Binding-site contacts:
Ligand atom F6 contacts residue THR48 of chain 1.A at 3.4 Å.
Ligand atom O1 contacts residue CYS174 of chain 1.A at 3.4 Å (h-bond).
Ligand atom C7 contacts residue HIS67 of chain 1.A at 3.6 Å.
Ligand atom C6 contacts residue LEU141 of chain 1.A at 3.6 Å (hydrophobic).
Ligand atom C4 contacts residue LEU116 of chain 1.A at 3.6 Å (hydrophobic).
Ligand atom C3 contacts residue VAL294 of chain 1.A at 3.6 Å (hydrophobic).
Ligand atom C7 contacts residue CYS174 of chain 1.A at 3.7 Å (hydrophobic).
Ligand atom F3 contacts residue VAL294 of chain 1.A at 3.4 Å.
Ligand atom O1 contacts residue ZN1 of chain 1.C at 1.9 Å.
Ligand atom C3 contacts residue LEU116 of chain 1.A at 3.8 Å (hydrophobic).
Ligand atom C1 contacts residue PHE93 of chain 1.A at 3.9 Å (hydrophobic).
Ligand atom F3 contacts residue ILE318 of chain 1.A at 3.4 Å.
Ligand atom C2 contacts residue NAJ1 of chain 1.E at 3.9 Å.
Ligand atom O1 contacts residue HIS67 of chain 1.A at 3.1 Å (h-bond).
Ligand atom C2 contacts residue VAL294 of chain 1.A at 3.8 Å (hydrophobic).
Ligand atom C5 contacts residue THR48 of chain 1.A at 3.5 Å.
Ligand atom F3 contacts residue LEU309 of chain 1.B at 3.6 Å.
Ligand atom C7 contacts residue THR48 of chain 1.A at 3.5 Å.
Ligand atom O1 contacts residue THR48 of chain 1.A at 2.5 Å (h-bond).
Ligand atom O1 contacts residue NAJ1 of chain 1.E at 3.0 Å.
Ligand atom F3 contacts residue LEU116 of chain 1.A at 4.0 Å.
Ligand atom F5 contacts residue THR48 of chain 1.A at 3.8 Å.
Ligand atom F5 contacts residue LEU57 of chain 1.A at 3.1 Å.
Ligand atom C7 contacts residue ZN1 of chain 1.C at 2.9 Å.
Ligand atom F4 contacts residue LEU57 of chain 1.A at 3.5 Å.
Ligand atom C5 contacts residue LEU57 of chain 1.A at 3.8 Å (hydrophobic).
Ligand atom C7 contacts residue PHE93 of chain 1.A at 3.6 Å (hydrophobic).
Ligand atom F5 contacts residue LEU141 of chain 1.A at 3.1 Å.
Ligand atom F4 contacts residue LEU116 of chain 1.A at 3.8 Å.
Ligand atom F2 contacts residue NAJ1 of chain 1.E at 2.8 Å.
Ligand atom C7 contacts residue NAJ1 of chain 1.E at 3.3 Å.
Ligand atom C1 contacts residue THR48 of chain 1.A at 3.6 Å.
Ligand atom F5 contacts residue PHE140 of chain 1.A at 3.4 Å.
Ligand atom F6 contacts residue HIS67 of chain 1.A at 3.3 Å.
Ligand atom O1 contacts residue CYS46 of chain 1.A at 3.4 Å (h-bond).
Ligand atom F6 contacts residue LEU141 of chain 1.A at 3.0 Å.
Ligand atom F2 contacts residue VAL294 of chain 1.A at 3.6 Å.
Ligand atom C5 contacts residue LEU141 of chain 1.A at 3.6 Å (hydrophobic).
Ligand atom C6 contacts residue THR48 of chain 1.A at 3.3 Å.
Ligand atom F2 contacts residue ILE318 of chain 1.A at 3.8 Å.

Sequence of chain 1.B:
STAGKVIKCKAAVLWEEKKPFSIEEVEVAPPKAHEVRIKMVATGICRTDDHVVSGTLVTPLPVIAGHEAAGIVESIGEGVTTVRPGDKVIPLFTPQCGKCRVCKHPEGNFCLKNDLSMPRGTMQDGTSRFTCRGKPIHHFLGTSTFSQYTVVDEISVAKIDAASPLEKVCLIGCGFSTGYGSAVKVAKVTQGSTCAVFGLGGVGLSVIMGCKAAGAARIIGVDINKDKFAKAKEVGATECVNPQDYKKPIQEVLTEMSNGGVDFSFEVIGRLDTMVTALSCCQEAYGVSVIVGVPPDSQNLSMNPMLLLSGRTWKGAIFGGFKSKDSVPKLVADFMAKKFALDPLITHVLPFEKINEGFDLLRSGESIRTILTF

Sequence of chain 1.A:
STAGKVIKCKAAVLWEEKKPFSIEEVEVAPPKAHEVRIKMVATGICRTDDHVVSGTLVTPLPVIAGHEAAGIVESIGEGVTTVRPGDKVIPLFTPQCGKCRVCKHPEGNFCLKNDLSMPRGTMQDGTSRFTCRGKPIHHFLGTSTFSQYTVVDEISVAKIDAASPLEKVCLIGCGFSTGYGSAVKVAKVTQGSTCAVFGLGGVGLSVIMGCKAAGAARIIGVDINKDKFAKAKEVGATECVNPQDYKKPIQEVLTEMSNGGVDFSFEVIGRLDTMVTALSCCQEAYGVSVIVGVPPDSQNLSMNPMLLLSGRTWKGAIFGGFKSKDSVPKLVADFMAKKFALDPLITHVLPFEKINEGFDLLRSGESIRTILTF

The small molecule below binds the protein below.
Small molecule (SMILES): OCc1c(F)c(F)c(F)c(F)c1F